A small-molecule ligand and the protein it binds are described below.
Small molecule (SMILES): CC(=O)N[C@@H]1[C@@H](O)[C@H](O)[C@@H](CO)O[C@H]1O

Sequence of chain 1.B:
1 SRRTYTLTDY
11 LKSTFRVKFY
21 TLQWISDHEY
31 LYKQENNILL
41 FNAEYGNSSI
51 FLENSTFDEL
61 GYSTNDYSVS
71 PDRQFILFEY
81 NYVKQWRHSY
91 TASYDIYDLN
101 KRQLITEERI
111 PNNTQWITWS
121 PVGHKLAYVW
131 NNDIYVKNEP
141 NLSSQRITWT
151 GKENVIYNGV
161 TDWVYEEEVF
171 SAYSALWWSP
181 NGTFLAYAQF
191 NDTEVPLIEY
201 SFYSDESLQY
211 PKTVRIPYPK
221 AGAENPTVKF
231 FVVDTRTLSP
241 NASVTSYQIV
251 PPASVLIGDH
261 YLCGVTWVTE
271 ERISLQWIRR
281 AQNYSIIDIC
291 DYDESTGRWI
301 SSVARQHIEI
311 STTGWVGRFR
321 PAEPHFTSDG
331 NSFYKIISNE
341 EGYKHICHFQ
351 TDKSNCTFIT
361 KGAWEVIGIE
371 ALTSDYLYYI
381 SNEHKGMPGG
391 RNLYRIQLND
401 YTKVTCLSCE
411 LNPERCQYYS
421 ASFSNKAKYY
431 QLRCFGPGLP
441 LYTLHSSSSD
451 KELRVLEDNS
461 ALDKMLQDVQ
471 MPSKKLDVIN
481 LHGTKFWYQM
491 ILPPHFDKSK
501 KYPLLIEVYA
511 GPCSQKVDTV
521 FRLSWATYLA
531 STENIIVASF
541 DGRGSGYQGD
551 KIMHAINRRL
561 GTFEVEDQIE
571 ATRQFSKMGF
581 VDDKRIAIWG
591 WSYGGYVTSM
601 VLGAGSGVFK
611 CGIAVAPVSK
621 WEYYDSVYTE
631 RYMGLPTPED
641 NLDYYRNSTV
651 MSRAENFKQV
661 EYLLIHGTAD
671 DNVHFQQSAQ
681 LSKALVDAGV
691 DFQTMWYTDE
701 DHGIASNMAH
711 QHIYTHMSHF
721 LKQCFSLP

Binding-site contacts:
Ligand atom C4 contacts residue ASN241 of chain 1.B at 4.2 Å.
Ligand atom N2 contacts residue ASN241 of chain 1.B at 2.9 Å (h-bond).
Ligand atom C7 contacts residue ASN241 of chain 1.B at 3.2 Å.
Ligand atom O5 contacts residue ASN241 of chain 1.B at 2.4 Å (h-bond).
Ligand atom O6 contacts residue ASN241 of chain 1.B at 3.7 Å.
Ligand atom C3 contacts residue ASN241 of chain 1.B at 3.8 Å.
Ligand atom C1 contacts residue ASN241 of chain 1.B at 1.4 Å.
Ligand atom C8 contacts residue SER239 of chain 1.B at 3.7 Å.
Ligand atom C8 contacts residue ASN241 of chain 1.B at 3.5 Å.
Ligand atom C2 contacts residue ASN241 of chain 1.B at 2.4 Å.
Ligand atom C8 contacts residue PRO240 of chain 1.B at 3.7 Å (hydrophobic).
Ligand atom O7 contacts residue ASN241 of chain 1.B at 3.9 Å.
Ligand atom C6 contacts residue ASN241 of chain 1.B at 4.3 Å.
Ligand atom C5 contacts residue ASN241 of chain 1.B at 3.7 Å.